Sequence of chain 1.A:
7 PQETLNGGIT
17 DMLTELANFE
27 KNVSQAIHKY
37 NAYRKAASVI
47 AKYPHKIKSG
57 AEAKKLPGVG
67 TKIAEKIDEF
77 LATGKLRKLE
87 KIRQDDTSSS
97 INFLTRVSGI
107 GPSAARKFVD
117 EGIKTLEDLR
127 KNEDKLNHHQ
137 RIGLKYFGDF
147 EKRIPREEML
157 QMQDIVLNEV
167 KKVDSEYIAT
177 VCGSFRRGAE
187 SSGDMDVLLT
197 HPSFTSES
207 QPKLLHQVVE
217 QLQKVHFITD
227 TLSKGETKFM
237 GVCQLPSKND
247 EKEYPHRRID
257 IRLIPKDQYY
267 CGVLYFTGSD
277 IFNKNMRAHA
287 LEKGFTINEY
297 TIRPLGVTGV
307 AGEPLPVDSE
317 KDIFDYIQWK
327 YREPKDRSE

This protein binds this small molecule.
Small molecule (SMILES): Cc1cn([C@H]2C[C@H](O[P](=O)(O)OC[C@H]3O[C@@H](n4ccc(N)nc4=O)C[C@@H]3O[P](=O)(O)OC[C@H]3O[C@@H](n4cnc5c(=O)nc(N)[nH]c54)C[C@@H]3O[P](=O)(O)OC[C@H]3O[C@@H](n4cnc5c(=O)nc(N)[nH]c54)C[C@@H]3O)[C@@H](CO[P](=O)(O)O[C@H]3C[C@H](n4cnc5c(=O)nc(N)[nH]c54)O[C@@H]3COP(=O)(O)O)O2)c(=O)[nH]c1=O

Binding-site contacts:
Ligand atom O5' contacts residue GLY66 of chain 1.A at 3.5 Å.
Ligand atom P contacts residue ILE69 of chain 1.A at 3.8 Å.
Ligand atom OP1 contacts residue NA1 of chain 1.H at 2.8 Å (h-bond).
Ligand atom OP2 contacts residue LYS68 of chain 1.A at 2.9 Å (salt-bridge).
Ligand atom OP1 contacts residue LYS68 of chain 1.A at 2.9 Å (salt-bridge).
Ligand atom OP1 contacts residue LYS35 of chain 1.A at 3.7 Å.
Ligand atom P contacts residue LYS68 of chain 1.A at 3.3 Å.
Ligand atom N3 contacts residue ALA38 of chain 1.A at 3.5 Å.
Ligand atom P contacts residue LYS68 of chain 1.A at 3.8 Å.
Ligand atom OP2 contacts residue THR67 of chain 1.A at 3.7 Å.
Ligand atom O4' contacts residue ALA38 of chain 1.A at 3.6 Å.
Ligand atom P contacts residue LYS35 of chain 1.A at 3.8 Å.
Ligand atom OP3 contacts residue LYS35 of chain 1.A at 2.9 Å (salt-bridge).
Ligand atom OP1 contacts residue GLY64 of chain 1.A at 2.9 Å (h-bond).
Ligand atom OP1 contacts residue THR67 of chain 1.A at 3.7 Å.
Ligand atom OP1 contacts residue VAL65 of chain 1.A at 3.6 Å (h-bond).
Ligand atom C2 contacts residue HIS34 of chain 1.A at 3.9 Å.
Ligand atom OP2 contacts residue LYS72 of chain 1.A at 3.7 Å.
Ligand atom C3' contacts residue GLY66 of chain 1.A at 3.8 Å.
Ligand atom OP2 contacts residue VAL65 of chain 1.A at 3.9 Å.
Ligand atom N7 contacts residue LYS35 of chain 1.A at 3.9 Å.
Ligand atom OP1 contacts residue ILE69 of chain 1.A at 2.9 Å (h-bond).
Ligand atom C4' contacts residue GLY64 of chain 1.A at 3.2 Å.
Ligand atom C5' contacts residue GLY66 of chain 1.A at 3.6 Å.
Ligand atom OP1 contacts residue LYS68 of chain 1.A at 3.6 Å (salt-bridge).
Ligand atom O3' contacts residue ILE69 of chain 1.A at 3.6 Å.
Ligand atom OP1 contacts residue LEU62 of chain 1.A at 3.8 Å.
Ligand atom C5' contacts residue TYR39 of chain 1.A at 3.5 Å (hydrophobic).
Ligand atom O3' contacts residue GLY64 of chain 1.A at 3.5 Å.
Ligand atom C8 contacts residue LYS35 of chain 1.A at 3.9 Å.
Ligand atom P contacts residue GLY66 of chain 1.A at 3.7 Å.
Ligand atom C3' contacts residue LYS68 of chain 1.A at 3.8 Å.
Ligand atom OP1 contacts residue GLY66 of chain 1.A at 2.9 Å (h-bond).
Ligand atom C1' contacts residue ALA38 of chain 1.A at 3.9 Å (hydrophobic).
Ligand atom OP2 contacts residue GLY66 of chain 1.A at 3.9 Å.
Ligand atom P contacts residue NA1 of chain 1.H at 3.9 Å.
Ligand atom OP1 contacts residue PRO63 of chain 1.A at 3.9 Å.
Ligand atom O3' contacts residue VAL65 of chain 1.A at 3.8 Å.
Ligand atom OP2 contacts residue LYS68 of chain 1.A at 3.1 Å (salt-bridge).
Ligand atom C5' contacts residue GLY64 of chain 1.A at 3.3 Å.